Sequence of chain 2.D:
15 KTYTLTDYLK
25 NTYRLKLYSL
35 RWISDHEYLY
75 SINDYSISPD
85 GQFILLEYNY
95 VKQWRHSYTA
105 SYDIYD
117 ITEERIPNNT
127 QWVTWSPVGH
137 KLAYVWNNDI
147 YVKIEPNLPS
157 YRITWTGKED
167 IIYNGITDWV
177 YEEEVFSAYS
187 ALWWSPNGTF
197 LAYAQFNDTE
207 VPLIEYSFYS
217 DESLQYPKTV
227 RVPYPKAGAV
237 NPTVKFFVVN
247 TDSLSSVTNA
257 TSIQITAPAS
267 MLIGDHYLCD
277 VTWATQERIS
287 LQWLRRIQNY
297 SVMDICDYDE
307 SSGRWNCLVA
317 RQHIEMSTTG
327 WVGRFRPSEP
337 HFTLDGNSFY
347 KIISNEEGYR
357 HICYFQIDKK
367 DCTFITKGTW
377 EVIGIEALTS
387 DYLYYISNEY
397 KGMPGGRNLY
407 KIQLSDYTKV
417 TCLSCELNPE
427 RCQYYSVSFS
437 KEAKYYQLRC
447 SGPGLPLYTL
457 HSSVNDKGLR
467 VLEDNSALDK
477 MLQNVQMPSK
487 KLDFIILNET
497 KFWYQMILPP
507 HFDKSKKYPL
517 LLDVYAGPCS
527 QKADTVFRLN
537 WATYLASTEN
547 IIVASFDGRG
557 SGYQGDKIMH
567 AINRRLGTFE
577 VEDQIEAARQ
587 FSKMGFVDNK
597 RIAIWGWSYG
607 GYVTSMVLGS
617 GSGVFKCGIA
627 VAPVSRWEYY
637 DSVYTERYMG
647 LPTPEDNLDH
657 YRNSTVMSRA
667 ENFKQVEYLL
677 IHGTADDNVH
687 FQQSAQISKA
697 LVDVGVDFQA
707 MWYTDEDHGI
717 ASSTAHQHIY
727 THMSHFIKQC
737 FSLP

Binding-site contacts:
Ligand atom C8 contacts residue PRO123 of chain 2.D at 3.9 Å (hydrophobic).
Ligand atom C7 contacts residue ARG121 of chain 2.D at 4.4 Å.
Ligand atom C5 contacts residue ASN124 of chain 2.D at 3.7 Å.
Ligand atom N2 contacts residue ARG121 of chain 2.D at 4.0 Å.
Ligand atom C8 contacts residue ARG121 of chain 2.D at 4.1 Å.
Ligand atom C8 contacts residue ILE122 of chain 2.D at 3.5 Å (hydrophobic).
Ligand atom C2 contacts residue ASN124 of chain 2.D at 2.4 Å.
Ligand atom C3 contacts residue ASN124 of chain 2.D at 3.8 Å.
Ligand atom O7 contacts residue ASN124 of chain 2.D at 3.5 Å (h-bond).
Ligand atom C8 contacts residue ASN124 of chain 2.D at 3.8 Å.
Ligand atom O5 contacts residue ASN124 of chain 2.D at 2.4 Å (h-bond).
Ligand atom C4 contacts residue ASN124 of chain 2.D at 4.2 Å.
Ligand atom C7 contacts residue ASN124 of chain 2.D at 3.2 Å.
Ligand atom C1 contacts residue ASN124 of chain 2.D at 1.5 Å.
Ligand atom N2 contacts residue ASN124 of chain 2.D at 2.9 Å (h-bond).

This small molecule binds to this protein.
Small molecule (SMILES): CC(=O)N[C@@H]1[C@@H](O)[C@H](O)[C@@H](CO)O[C@H]1O